Sequence of chain 1.MA:
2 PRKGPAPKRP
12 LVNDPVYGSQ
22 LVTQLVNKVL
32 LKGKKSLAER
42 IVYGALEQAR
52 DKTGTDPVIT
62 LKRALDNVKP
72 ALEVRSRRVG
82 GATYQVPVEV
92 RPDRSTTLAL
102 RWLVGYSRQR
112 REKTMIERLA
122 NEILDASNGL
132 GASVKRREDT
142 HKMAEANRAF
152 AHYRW

Binding-site contacts:
Ligand atom N9 contacts residue GLY81 of chain 1.MA at 4.5 Å.
Ligand atom N7 contacts residue GLY81 of chain 1.MA at 4.0 Å.
Ligand atom C8 contacts residue GLY81 of chain 1.MA at 4.2 Å.
Ligand atom C5 contacts residue GLY82 of chain 1.MA at 4.4 Å.
Ligand atom C4 contacts residue GLY82 of chain 1.MA at 3.8 Å.
Ligand atom C5 contacts residue GLY81 of chain 1.MA at 4.0 Å.
Ligand atom C6 contacts residue GLY81 of chain 1.MA at 4.4 Å.
Ligand atom C6 contacts residue ARG79 of chain 1.MA at 3.9 Å.
Ligand atom N9 contacts residue GLY82 of chain 1.MA at 3.7 Å.
Ligand atom N1 contacts residue ARG79 of chain 1.MA at 3.4 Å (salt-bridge).
Ligand atom C2 contacts residue ARG79 of chain 1.MA at 3.2 Å.
Ligand atom N3 contacts residue GLY82 of chain 1.MA at 4.1 Å.
Ligand atom C1' contacts residue GLY82 of chain 1.MA at 3.8 Å.
Ligand atom N6 contacts residue ARG79 of chain 1.MA at 4.0 Å.
Ligand atom C8 contacts residue GLY82 of chain 1.MA at 4.2 Å.
Ligand atom C4 contacts residue GLY81 of chain 1.MA at 4.3 Å.
Ligand atom C4 contacts residue ARG79 of chain 1.MA at 4.0 Å.
Ligand atom C5 contacts residue ARG79 of chain 1.MA at 4.2 Å.
Ligand atom N3 contacts residue ARG79 of chain 1.MA at 3.6 Å (salt-bridge).
Ligand atom O4' contacts residue GLY82 of chain 1.MA at 4.5 Å.

A small-molecule ligand and the protein it binds are described below.
Small molecule (SMILES): Nc1ccn([C@@H]2O[C@H](CO[P](=O)(O)O[C@H]3[C@@H](O)[C@H](n4cnc5c(N)ncnc54)O[C@@H]3CO[P](=O)(O)O[C@H]3[C@@H](O)[C@H](n4cnc5c(N)ncnc54)O[C@@H]3COP(=O)=O)[C@@H](O[P](=O)(O)OC[C@H]3O[C@@H](n4cnc5c(N)ncnc54)[C@H](O)[C@@H]3O[P](=O)(O)OC[C@H]3O[C@@H](n4ccc(=O)[nH]c4=O)[C@H](O)[C@@H]3O[P](=O)(O)OC[C@H]3O[C@@H](n4cnc5c(=O)nc(N)[nH]c54)[C@H](O)[C@@H]3O[P](=O)(O)OC[C@H]3O[C@@H](n4ccc(=O)[nH]c4=O)[C@H](O)[C@@H]3O)[C@H]2O)c(=O)n1